A small-molecule ligand and the protein it binds are described below.
Small molecule (SMILES): CNc1ccccc1C(=O)O[C@H]1C[C@H](n2cnc3c(=O)[nH]c(N)nc32)O[C@@H]1CO[P](=O)(O)O[P](=O)(O)NP(=O)(O)O

Binding-site contacts:
Ligand atom N9 contacts residue PHE28 of chain 2.A at 3.5 Å.
Ligand atom N3B contacts residue GLY13 of chain 2.A at 2.9 Å (h-bond).
Ligand atom O1A contacts residue GLY15 of chain 2.A at 3.5 Å.
Ligand atom O1B contacts residue VAL14 of chain 2.A at 3.4 Å (h-bond).
Ligand atom N1 contacts residue ASP119 of chain 2.A at 3.0 Å (salt-bridge).
Ligand atom N7 contacts residue ASN116 of chain 2.A at 3.4 Å (h-bond).
Ligand atom O2G contacts residue GLY12 of chain 2.A at 3.4 Å.
Ligand atom O6 contacts residue SER145 of chain 2.A at 3.5 Å.
Ligand atom N7 contacts residue ALA18 of chain 2.A at 3.5 Å.
Ligand atom O2G contacts residue GLY60 of chain 2.A at 2.8 Å (h-bond).
Ligand atom C8 contacts residue ALA18 of chain 2.A at 3.4 Å (hydrophobic).
Ligand atom O1' contacts residue GLU31 of chain 2.A at 2.7 Å.
Ligand atom N3 contacts residue PHE28 of chain 2.A at 3.6 Å.
Ligand atom O3A contacts residue GLY15 of chain 2.A at 3.3 Å (h-bond).
Ligand atom O1B contacts residue GLY15 of chain 2.A at 3.0 Å (h-bond).
Ligand atom N7 contacts residue ALA146 of chain 2.A at 3.6 Å.
Ligand atom O1G contacts residue THR35 of chain 2.A at 2.8 Å (h-bond).
Ligand atom C5B contacts residue GLY13 of chain 2.A at 3.4 Å.
Ligand atom O6 contacts residue ALA146 of chain 2.A at 2.7 Å (h-bond).
Ligand atom O1A contacts residue ALA18 of chain 2.A at 2.8 Å (h-bond).
Ligand atom O1G contacts residue MG1 of chain 2.B at 2.5 Å.
Ligand atom C6' contacts residue TYR32 of chain 2.A at 3.2 Å (hydrophobic).
Ligand atom C8 contacts residue GLY15 of chain 2.A at 3.5 Å.
Ligand atom O6 contacts residue ASN116 of chain 2.A at 3.3 Å (h-bond).
Ligand atom O1' contacts residue TYR32 of chain 2.A at 2.8 Å (h-bond).
Ligand atom O1A contacts residue SER17 of chain 2.A at 3.4 Å (h-bond).
Ligand atom C5' contacts residue TYR32 of chain 2.A at 3.0 Å (hydrophobic).
Ligand atom N2 contacts residue ASP119 of chain 2.A at 3.1 Å (salt-bridge).
Ligand atom N7 contacts residue GLY15 of chain 2.A at 3.6 Å.
Ligand atom C6 contacts residue LYS117 of chain 2.A at 3.6 Å.
Ligand atom O6 contacts residue LYS117 of chain 2.A at 3.4 Å.
Ligand atom O2B contacts residue SER17 of chain 2.A at 2.5 Å (h-bond).
Ligand atom O2G contacts residue LYS16 of chain 2.A at 2.7 Å (salt-bridge).
Ligand atom O6 contacts residue LYS147 of chain 2.A at 3.5 Å (salt-bridge).
Ligand atom PG contacts residue LYS16 of chain 2.A at 3.6 Å.
Ligand atom C4 contacts residue PHE28 of chain 2.A at 3.4 Å (hydrophobic).
Ligand atom O2A contacts residue MG1 of chain 2.B at 3.4 Å.
Ligand atom O4' contacts residue LYS117 of chain 2.A at 3.6 Å.
Ligand atom O2B contacts residue MG1 of chain 2.B at 2.6 Å.
Ligand atom O1B contacts residue LYS16 of chain 2.A at 2.7 Å (salt-bridge).

Sequence of chain 2.A:
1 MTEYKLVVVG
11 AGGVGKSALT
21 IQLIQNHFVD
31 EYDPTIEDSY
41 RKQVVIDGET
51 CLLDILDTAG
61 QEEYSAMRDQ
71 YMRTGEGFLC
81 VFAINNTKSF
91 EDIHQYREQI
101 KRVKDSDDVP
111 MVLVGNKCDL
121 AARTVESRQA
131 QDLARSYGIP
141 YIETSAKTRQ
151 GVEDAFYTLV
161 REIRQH